Binding-site contacts:
Ligand atom C8 contacts residue HIS411 of chain 1.N at 3.4 Å.
Ligand atom N9 contacts residue PRO202 of chain 1.N at 4.3 Å.
Ligand atom O4' contacts residue PRO202 of chain 1.N at 4.4 Å.
Ligand atom N1 contacts residue VAL201 of chain 1.N at 4.0 Å.
Ligand atom C5 contacts residue PRO412 of chain 1.N at 4.1 Å (hydrophobic).
Ligand atom N1 contacts residue PRO412 of chain 1.N at 3.7 Å.
Ligand atom N7 contacts residue PRO202 of chain 1.N at 4.2 Å.
Ligand atom N9 contacts residue HIS411 of chain 1.N at 4.5 Å.
Ligand atom C8 contacts residue PRO202 of chain 1.N at 4.4 Å (hydrophobic).
Ligand atom C6 contacts residue SER413 of chain 1.N at 4.4 Å.
Ligand atom C6 contacts residue PRO202 of chain 1.N at 4.0 Å (hydrophobic).
Ligand atom O3P contacts residue PRO202 of chain 1.N at 4.1 Å.
Ligand atom C6 contacts residue VAL201 of chain 1.N at 4.5 Å (hydrophobic).
Ligand atom C4 contacts residue PRO412 of chain 1.N at 4.1 Å (hydrophobic).
Ligand atom P contacts residue PRO202 of chain 1.N at 4.4 Å.
Ligand atom N6 contacts residue PRO412 of chain 1.N at 3.6 Å.
Ligand atom N6 contacts residue GLY420 of chain 1.N at 3.6 Å.
Ligand atom C2 contacts residue PRO412 of chain 1.N at 4.2 Å (hydrophobic).
Ligand atom C6 contacts residue PRO412 of chain 1.N at 3.6 Å (hydrophobic).
Ligand atom C6 contacts residue GLY420 of chain 1.N at 4.3 Å.
Ligand atom N3 contacts residue PRO202 of chain 1.N at 4.2 Å.
Ligand atom N1 contacts residue PRO202 of chain 1.N at 4.0 Å.
Ligand atom N7 contacts residue SER413 of chain 1.N at 4.3 Å.
Ligand atom N7 contacts residue HIS411 of chain 1.N at 3.7 Å.
Ligand atom N6 contacts residue SER413 of chain 1.N at 3.6 Å.
Ligand atom N1 contacts residue GLY420 of chain 1.N at 3.2 Å (h-bond).
Ligand atom C5 contacts residue PRO202 of chain 1.N at 3.9 Å (hydrophobic).
Ligand atom N3 contacts residue PRO412 of chain 1.N at 4.0 Å.
Ligand atom C2' contacts residue HIS411 of chain 1.N at 4.3 Å.
Ligand atom C2 contacts residue GLY420 of chain 1.N at 3.8 Å.
Ligand atom C2 contacts residue PRO202 of chain 1.N at 4.0 Å (hydrophobic).
Ligand atom O1P contacts residue PRO202 of chain 1.N at 4.1 Å.
Ligand atom N9 contacts residue PRO412 of chain 1.N at 4.4 Å.
Ligand atom O5' contacts residue PRO202 of chain 1.N at 4.1 Å.
Ligand atom N6 contacts residue VAL201 of chain 1.N at 4.5 Å.
Ligand atom C5' contacts residue PRO202 of chain 1.N at 4.2 Å (hydrophobic).
Ligand atom O3' contacts residue HIS409 of chain 1.P at 4.4 Å.
Ligand atom C4 contacts residue PRO202 of chain 1.N at 4.0 Å (hydrophobic).

Sequence of chain 1.P:
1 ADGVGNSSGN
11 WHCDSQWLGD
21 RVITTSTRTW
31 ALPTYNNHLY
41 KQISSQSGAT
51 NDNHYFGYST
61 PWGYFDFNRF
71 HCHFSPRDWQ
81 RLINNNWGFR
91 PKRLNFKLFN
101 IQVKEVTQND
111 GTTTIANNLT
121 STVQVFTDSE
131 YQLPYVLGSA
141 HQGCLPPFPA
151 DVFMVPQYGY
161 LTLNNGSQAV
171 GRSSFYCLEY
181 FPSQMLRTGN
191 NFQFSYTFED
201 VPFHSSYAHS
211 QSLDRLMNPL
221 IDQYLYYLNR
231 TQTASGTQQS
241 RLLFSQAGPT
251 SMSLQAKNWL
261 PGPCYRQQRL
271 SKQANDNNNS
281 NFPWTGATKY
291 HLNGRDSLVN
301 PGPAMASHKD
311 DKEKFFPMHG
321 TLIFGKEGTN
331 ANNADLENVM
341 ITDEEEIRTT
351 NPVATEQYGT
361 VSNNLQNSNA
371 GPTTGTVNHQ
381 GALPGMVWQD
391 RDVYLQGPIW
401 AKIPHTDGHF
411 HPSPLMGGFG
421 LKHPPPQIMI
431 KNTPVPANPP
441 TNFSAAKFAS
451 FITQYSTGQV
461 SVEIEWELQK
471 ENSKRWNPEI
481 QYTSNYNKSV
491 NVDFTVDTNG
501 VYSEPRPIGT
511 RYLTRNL

The protein below binds the small molecule below.
Small molecule (SMILES): Nc1ncnc2c1ncn2[C@H]1C[C@H](O)[C@@H](COP(=O)(O)O)O1

Sequence of chain 1.N:
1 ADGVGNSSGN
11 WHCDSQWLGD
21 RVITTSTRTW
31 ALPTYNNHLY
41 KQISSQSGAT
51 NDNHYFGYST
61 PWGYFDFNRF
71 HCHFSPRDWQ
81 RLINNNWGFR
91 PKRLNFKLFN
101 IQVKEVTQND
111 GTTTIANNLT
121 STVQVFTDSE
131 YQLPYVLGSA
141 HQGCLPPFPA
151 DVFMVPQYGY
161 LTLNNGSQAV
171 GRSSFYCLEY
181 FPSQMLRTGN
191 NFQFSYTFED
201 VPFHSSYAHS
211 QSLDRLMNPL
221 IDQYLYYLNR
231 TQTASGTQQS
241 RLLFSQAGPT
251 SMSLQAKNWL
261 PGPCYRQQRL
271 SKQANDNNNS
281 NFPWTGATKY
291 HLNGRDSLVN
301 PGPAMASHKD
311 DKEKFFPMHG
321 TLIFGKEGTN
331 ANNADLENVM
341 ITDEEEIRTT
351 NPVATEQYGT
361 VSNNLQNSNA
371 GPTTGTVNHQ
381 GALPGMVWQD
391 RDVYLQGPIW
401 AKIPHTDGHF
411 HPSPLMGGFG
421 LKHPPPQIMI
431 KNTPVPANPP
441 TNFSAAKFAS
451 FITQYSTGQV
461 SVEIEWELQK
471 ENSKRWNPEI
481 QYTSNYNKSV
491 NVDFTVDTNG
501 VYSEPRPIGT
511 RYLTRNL